Sequence of chain 1.B:
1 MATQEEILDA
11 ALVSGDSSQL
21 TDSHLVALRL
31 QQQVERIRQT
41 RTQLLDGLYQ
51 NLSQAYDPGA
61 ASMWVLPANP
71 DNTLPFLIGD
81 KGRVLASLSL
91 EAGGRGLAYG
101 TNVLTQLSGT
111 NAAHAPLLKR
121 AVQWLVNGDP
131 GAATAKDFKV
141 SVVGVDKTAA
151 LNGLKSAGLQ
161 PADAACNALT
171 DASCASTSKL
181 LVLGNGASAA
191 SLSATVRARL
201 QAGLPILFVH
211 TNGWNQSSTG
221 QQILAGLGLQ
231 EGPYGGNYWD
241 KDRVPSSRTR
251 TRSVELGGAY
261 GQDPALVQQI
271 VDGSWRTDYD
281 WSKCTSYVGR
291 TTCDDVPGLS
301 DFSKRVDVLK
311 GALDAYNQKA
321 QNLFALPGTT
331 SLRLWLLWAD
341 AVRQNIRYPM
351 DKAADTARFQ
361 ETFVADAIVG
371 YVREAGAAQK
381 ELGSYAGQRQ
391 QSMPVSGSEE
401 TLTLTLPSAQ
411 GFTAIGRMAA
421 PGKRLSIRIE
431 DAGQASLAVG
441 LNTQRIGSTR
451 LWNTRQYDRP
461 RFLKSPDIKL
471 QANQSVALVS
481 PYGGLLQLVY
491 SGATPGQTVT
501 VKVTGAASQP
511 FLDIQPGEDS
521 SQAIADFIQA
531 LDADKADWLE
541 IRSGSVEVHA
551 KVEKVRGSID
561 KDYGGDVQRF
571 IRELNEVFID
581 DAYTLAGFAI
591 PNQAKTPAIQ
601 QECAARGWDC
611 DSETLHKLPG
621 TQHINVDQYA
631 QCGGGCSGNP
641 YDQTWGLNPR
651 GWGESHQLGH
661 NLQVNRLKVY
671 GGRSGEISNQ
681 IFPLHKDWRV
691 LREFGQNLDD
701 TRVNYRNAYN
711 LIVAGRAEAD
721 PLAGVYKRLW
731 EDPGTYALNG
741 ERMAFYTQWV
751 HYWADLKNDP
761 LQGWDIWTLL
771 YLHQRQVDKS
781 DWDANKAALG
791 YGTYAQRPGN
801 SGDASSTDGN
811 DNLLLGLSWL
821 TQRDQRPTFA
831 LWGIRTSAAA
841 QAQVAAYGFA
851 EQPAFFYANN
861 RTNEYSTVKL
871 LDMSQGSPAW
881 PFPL

The protein below binds the small molecule below.
Small molecule (SMILES): C[C@H](N)C(=O)N[C@@H](C)C(=O)N1CCC[C@H]1C(=O)N[C@H](C=O)CO

Binding-site contacts:
Ligand atom CA contacts residue A2G1 of chain 1.F at 3.6 Å.
Ligand atom CG contacts residue TRP214 of chain 1.B at 3.6 Å (hydrophobic).
Ligand atom CD contacts residue TYR238 of chain 1.B at 3.4 Å (hydrophobic).
Ligand atom CB contacts residue TYR234 of chain 1.B at 3.6 Å (hydrophobic).
Ligand atom C contacts residue A2G1 of chain 1.F at 3.5 Å.
Ligand atom N contacts residue TYR234 of chain 1.B at 3.6 Å (h-bond).
Ligand atom C contacts residue TRP214 of chain 1.B at 3.5 Å (hydrophobic).
Ligand atom N contacts residue TRP239 of chain 1.B at 4.2 Å.
Ligand atom O contacts residue A2G1 of chain 1.F at 2.8 Å (h-bond).
Ligand atom N contacts residue A2G1 of chain 1.F at 4.0 Å.
Ligand atom CA contacts residue TRP239 of chain 1.B at 4.5 Å (hydrophobic).
Ligand atom CA contacts residue TRP214 of chain 1.B at 4.1 Å (hydrophobic).
Ligand atom CG contacts residue TRP239 of chain 1.B at 4.1 Å (hydrophobic).
Ligand atom CA contacts residue TYR238 of chain 1.B at 4.2 Å (hydrophobic).
Ligand atom O contacts residue TYR234 of chain 1.B at 4.4 Å.
Ligand atom O contacts residue TRP214 of chain 1.B at 3.9 Å.
Ligand atom CB contacts residue GLY235 of chain 1.B at 4.1 Å.
Ligand atom C contacts residue TYR234 of chain 1.B at 4.0 Å (hydrophobic).
Ligand atom O contacts residue TRP239 of chain 1.B at 3.9 Å.
Ligand atom CB contacts residue TYR238 of chain 1.B at 3.2 Å (hydrophobic).
Ligand atom CA contacts residue TRP214 of chain 1.B at 3.5 Å (hydrophobic).
Ligand atom CB contacts residue TRP239 of chain 1.B at 3.5 Å (hydrophobic).
Ligand atom OG contacts residue TYR234 of chain 1.B at 3.6 Å (h-bond).
Ligand atom C contacts residue TRP239 of chain 1.B at 4.2 Å (hydrophobic).
Ligand atom CB contacts residue TRP214 of chain 1.B at 3.5 Å (hydrophobic).
Ligand atom CA contacts residue TYR234 of chain 1.B at 3.4 Å (hydrophobic).
Ligand atom CD contacts residue TRP214 of chain 1.B at 4.1 Å (hydrophobic).
Ligand atom OG contacts residue A2G1 of chain 1.F at 1.4 Å.
Ligand atom CA contacts residue TRP214 of chain 1.B at 4.1 Å (hydrophobic).
Ligand atom CG contacts residue GLY235 of chain 1.B at 3.9 Å.
Ligand atom CB contacts residue TRP214 of chain 1.B at 4.1 Å (hydrophobic).
Ligand atom O contacts residue TRP214 of chain 1.B at 3.9 Å.
Ligand atom CG contacts residue TYR238 of chain 1.B at 3.7 Å (hydrophobic).
Ligand atom N contacts residue TRP214 of chain 1.B at 3.7 Å.
Ligand atom C contacts residue TRP239 of chain 1.B at 4.2 Å (hydrophobic).
Ligand atom N contacts residue TRP214 of chain 1.B at 3.3 Å.
Ligand atom CB contacts residue A2G1 of chain 1.F at 2.3 Å.
Ligand atom C contacts residue TRP214 of chain 1.B at 3.6 Å (hydrophobic).